Sequence of chain 1.C:
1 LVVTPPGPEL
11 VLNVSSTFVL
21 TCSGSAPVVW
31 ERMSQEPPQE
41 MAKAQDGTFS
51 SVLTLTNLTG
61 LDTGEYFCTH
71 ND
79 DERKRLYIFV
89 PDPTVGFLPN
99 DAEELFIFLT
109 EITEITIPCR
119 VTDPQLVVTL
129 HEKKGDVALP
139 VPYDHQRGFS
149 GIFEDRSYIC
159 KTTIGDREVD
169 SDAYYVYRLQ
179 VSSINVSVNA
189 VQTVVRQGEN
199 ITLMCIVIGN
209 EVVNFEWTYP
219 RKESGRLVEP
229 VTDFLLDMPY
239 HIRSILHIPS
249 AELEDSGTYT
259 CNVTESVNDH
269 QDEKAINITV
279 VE

This protein binds this small molecule.
Small molecule (SMILES): CC(=O)N[C@@H]1[C@@H](O)[C@H](O)[C@@H](CO)O[C@H]1O

Binding-site contacts:
Ligand atom O5 contacts residue ASN57 of chain 1.C at 2.4 Å (h-bond).
Ligand atom C2 contacts residue ASN57 of chain 1.C at 2.5 Å.
Ligand atom C7 contacts residue ASN57 of chain 1.C at 3.9 Å.
Ligand atom N2 contacts residue ASN57 of chain 1.C at 2.9 Å (h-bond).
Ligand atom C1 contacts residue ASN57 of chain 1.C at 1.4 Å.
Ligand atom C8 contacts residue ASN57 of chain 1.C at 4.2 Å.
Ligand atom C5 contacts residue ASN57 of chain 1.C at 3.7 Å.
Ligand atom C3 contacts residue ASN57 of chain 1.C at 3.8 Å.
Ligand atom C4 contacts residue ASN57 of chain 1.C at 4.2 Å.